Sequence of chain 1.C:
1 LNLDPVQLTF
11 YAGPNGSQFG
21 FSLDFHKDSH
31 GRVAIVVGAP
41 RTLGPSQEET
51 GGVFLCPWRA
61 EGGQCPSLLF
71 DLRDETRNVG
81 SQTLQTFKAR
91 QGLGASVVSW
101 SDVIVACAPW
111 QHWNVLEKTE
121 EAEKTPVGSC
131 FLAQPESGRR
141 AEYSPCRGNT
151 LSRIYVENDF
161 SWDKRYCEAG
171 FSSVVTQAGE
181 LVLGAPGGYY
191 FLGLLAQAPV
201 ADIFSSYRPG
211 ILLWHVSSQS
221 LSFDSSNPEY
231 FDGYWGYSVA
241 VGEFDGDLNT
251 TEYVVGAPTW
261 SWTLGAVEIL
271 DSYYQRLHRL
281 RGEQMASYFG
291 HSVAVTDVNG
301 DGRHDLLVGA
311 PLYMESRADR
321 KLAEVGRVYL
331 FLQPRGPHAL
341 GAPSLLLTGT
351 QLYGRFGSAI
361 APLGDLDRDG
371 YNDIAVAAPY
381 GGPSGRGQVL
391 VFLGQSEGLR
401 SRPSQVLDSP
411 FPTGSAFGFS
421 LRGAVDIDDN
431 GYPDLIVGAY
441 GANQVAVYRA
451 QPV

The protein below binds the small molecule below.
Small molecule (SMILES): [H]/N=C(/N)c1ccc(N2CCN(C3CCN(CC(=O)O)CC3)CC2)cc1

Binding-site contacts:
Ligand atom O1 contacts residue GLU220 of chain 1.D at 3.2 Å (salt-bridge).
Ligand atom C8 contacts residue SO41 of chain 1.QA at 3.3 Å.
Ligand atom N1 contacts residue ASN215 of chain 1.D at 3.8 Å.
Ligand atom N5 contacts residue PHE231 of chain 1.C at 3.4 Å.
Ligand atom C16 contacts residue TYR190 of chain 1.C at 3.5 Å (hydrophobic).
Ligand atom C12 contacts residue TYR190 of chain 1.C at 3.8 Å (hydrophobic).
Ligand atom C2 contacts residue ARG216 of chain 1.D at 3.4 Å.
Ligand atom C18 contacts residue LEU192 of chain 1.C at 3.7 Å (hydrophobic).
Ligand atom N3 contacts residue TYR190 of chain 1.C at 3.8 Å.
Ligand atom O2 contacts residue ASN215 of chain 1.D at 3.0 Å (h-bond).
Ligand atom O2 contacts residue ARG214 of chain 1.D at 3.5 Å.
Ligand atom C2 contacts residue ALA218 of chain 1.D at 3.8 Å (hydrophobic).
Ligand atom C7 contacts residue ASN215 of chain 1.D at 3.3 Å.
Ligand atom O1 contacts residue SER121 of chain 1.D at 3.3 Å.
Ligand atom O2 contacts residue SER121 of chain 1.D at 3.4 Å.
Ligand atom N2 contacts residue SO41 of chain 1.QA at 2.7 Å (h-bond).
Ligand atom C6 contacts residue ASN215 of chain 1.D at 3.3 Å.
Ligand atom N4 contacts residue LEU192 of chain 1.C at 3.6 Å.
Ligand atom C10 contacts residue SO41 of chain 1.QA at 3.4 Å.
Ligand atom N4 contacts residue ASP224 of chain 1.C at 3.0 Å (salt-bridge).
Ligand atom C1 contacts residue SO41 of chain 1.QA at 3.7 Å.
Ligand atom C11 contacts residue SO41 of chain 1.QA at 3.1 Å.
Ligand atom N4 contacts residue TYR189 of chain 1.C at 3.0 Å (h-bond).
Ligand atom C5 contacts residue SO41 of chain 1.QA at 3.7 Å.
Ligand atom C3 contacts residue ARG216 of chain 1.D at 3.5 Å.
Ligand atom C7 contacts residue MN1 of chain 1.KA at 3.4 Å.
Ligand atom C2 contacts residue SO41 of chain 1.QA at 3.5 Å.
Ligand atom C7 contacts residue SER121 of chain 1.D at 3.7 Å.
Ligand atom C7 contacts residue TYR122 of chain 1.D at 3.6 Å (hydrophobic).
Ligand atom C1 contacts residue ARG216 of chain 1.D at 3.6 Å.
Ligand atom C11 contacts residue TYR190 of chain 1.C at 3.7 Å (hydrophobic).
Ligand atom N5 contacts residue SER225 of chain 1.C at 2.9 Å (h-bond).
Ligand atom C17 contacts residue TYR190 of chain 1.C at 3.4 Å (hydrophobic).
Ligand atom C16 contacts residue PHE160 of chain 1.C at 3.5 Å (hydrophobic).
Ligand atom C17 contacts residue PHE160 of chain 1.C at 3.8 Å (hydrophobic).
Ligand atom C3 contacts residue ASN215 of chain 1.D at 3.4 Å.
Ligand atom C9 contacts residue SO41 of chain 1.QA at 3.4 Å.
Ligand atom O2 contacts residue TYR122 of chain 1.D at 3.1 Å (h-bond).
Ligand atom O1 contacts residue MN1 of chain 1.KA at 2.2 Å.
Ligand atom O1 contacts residue ASN215 of chain 1.D at 3.5 Å (h-bond).

Sequence of chain 1.D:
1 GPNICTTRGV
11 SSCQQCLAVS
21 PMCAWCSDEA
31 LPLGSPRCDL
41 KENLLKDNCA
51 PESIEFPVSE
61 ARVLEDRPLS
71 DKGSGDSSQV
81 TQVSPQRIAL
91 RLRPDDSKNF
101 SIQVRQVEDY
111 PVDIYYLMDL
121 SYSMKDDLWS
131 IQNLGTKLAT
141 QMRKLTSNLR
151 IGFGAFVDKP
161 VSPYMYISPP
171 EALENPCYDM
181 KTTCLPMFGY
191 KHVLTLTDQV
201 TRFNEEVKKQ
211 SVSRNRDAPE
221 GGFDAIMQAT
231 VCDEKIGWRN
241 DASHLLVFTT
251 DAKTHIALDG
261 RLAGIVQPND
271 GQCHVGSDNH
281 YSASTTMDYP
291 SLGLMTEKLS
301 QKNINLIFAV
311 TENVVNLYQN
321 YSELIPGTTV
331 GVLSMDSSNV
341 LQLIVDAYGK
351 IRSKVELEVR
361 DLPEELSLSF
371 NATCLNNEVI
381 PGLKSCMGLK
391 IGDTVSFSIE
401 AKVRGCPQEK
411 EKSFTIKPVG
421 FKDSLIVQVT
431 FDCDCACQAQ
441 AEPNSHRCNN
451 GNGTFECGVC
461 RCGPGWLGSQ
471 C